Sequence of chain 1.A:
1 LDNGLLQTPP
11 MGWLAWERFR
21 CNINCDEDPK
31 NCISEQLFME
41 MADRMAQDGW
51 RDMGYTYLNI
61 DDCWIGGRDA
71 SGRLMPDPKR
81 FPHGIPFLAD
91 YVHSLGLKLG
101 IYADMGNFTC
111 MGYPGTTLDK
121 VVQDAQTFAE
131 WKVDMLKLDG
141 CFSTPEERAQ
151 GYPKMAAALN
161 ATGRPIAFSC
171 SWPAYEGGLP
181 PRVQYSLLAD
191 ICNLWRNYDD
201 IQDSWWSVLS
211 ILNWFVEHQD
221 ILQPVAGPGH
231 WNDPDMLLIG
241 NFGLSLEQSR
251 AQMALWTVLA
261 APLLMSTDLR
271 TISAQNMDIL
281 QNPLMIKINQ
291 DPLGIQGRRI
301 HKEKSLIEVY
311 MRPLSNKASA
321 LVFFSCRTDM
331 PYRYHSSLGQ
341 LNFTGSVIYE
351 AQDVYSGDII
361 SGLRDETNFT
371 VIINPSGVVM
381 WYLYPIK

The protein below binds the small molecule below.
Small molecule (SMILES): CC(=O)N[C@@H]1[C@@H](O)[C@H](O)[C@@H](CO)O[C@H]1O

Binding-site contacts:
Ligand atom C1 contacts residue ASN368 of chain 1.A at 1.4 Å.
Ligand atom C4 contacts residue ASN368 of chain 1.A at 4.2 Å.
Ligand atom C7 contacts residue GLU366 of chain 1.A at 4.2 Å.
Ligand atom C3 contacts residue ASN368 of chain 1.A at 3.8 Å.
Ligand atom C5 contacts residue ASN368 of chain 1.A at 3.6 Å.
Ligand atom N2 contacts residue GLU366 of chain 1.A at 4.3 Å.
Ligand atom C2 contacts residue ASN368 of chain 1.A at 2.4 Å.
Ligand atom O7 contacts residue ASN368 of chain 1.A at 3.7 Å.
Ligand atom N2 contacts residue ASN368 of chain 1.A at 3.0 Å (h-bond).
Ligand atom C7 contacts residue ASN368 of chain 1.A at 3.6 Å.
Ligand atom C8 contacts residue GLU366 of chain 1.A at 3.5 Å.
Ligand atom O5 contacts residue ASN368 of chain 1.A at 2.3 Å (h-bond).